A protein and the small-molecule ligand that binds it are described below.
Small molecule (SMILES): CCCCCCCCCO[C@@H]1O[C@H](CO)[C@@H](O[C@H]2O[C@H](CO)[C@@H](O)[C@H](O)[C@H]2O)[C@H](O)[C@H]1O

Binding-site contacts:
Ligand atom C57 contacts residue ASP27 of chain 1.C at 3.3 Å.
Ligand atom C19 contacts residue VAL30 of chain 1.C at 4.2 Å (hydrophobic).
Ligand atom C25 contacts residue LEU31 of chain 1.C at 3.5 Å (hydrophobic).
Ligand atom C28 contacts residue LEU31 of chain 1.C at 4.3 Å (hydrophobic).
Ligand atom C6 contacts residue ARG182 of chain 1.D at 3.3 Å.
Ligand atom C31 contacts residue PHE35 of chain 1.C at 4.4 Å (hydrophobic).
Ligand atom C2 contacts residue ARG182 of chain 1.D at 3.6 Å.
Ligand atom O2 contacts residue PRO178 of chain 1.D at 3.4 Å.
Ligand atom O5 contacts residue ASP27 of chain 1.C at 4.3 Å.
Ligand atom O5 contacts residue ARG182 of chain 1.D at 4.4 Å.
Ligand atom C28 contacts residue ALA186 of chain 1.D at 4.0 Å (hydrophobic).
Ligand atom O55 contacts residue ALA179 of chain 1.D at 4.0 Å.
Ligand atom C18 contacts residue LEU101 of chain 1.D at 4.3 Å (hydrophobic).
Ligand atom O49 contacts residue ALA179 of chain 1.D at 4.4 Å.
Ligand atom C57 contacts residue ARG91 of chain 1.C at 3.0 Å.
Ligand atom O4 contacts residue PRO178 of chain 1.D at 4.4 Å.
Ligand atom C19 contacts residue LEU31 of chain 1.C at 4.4 Å (hydrophobic).
Ligand atom O61 contacts residue ASP27 of chain 1.C at 2.7 Å.
Ligand atom C34 contacts residue PRO34 of chain 1.C at 3.9 Å (hydrophobic).
Ligand atom O61 contacts residue ARG91 of chain 1.C at 2.7 Å (salt-bridge).
Ligand atom C1 contacts residue ARG182 of chain 1.D at 3.3 Å.
Ligand atom O55 contacts residue ARG182 of chain 1.D at 4.4 Å.
Ligand atom C19 contacts residue SER183 of chain 1.D at 4.3 Å.
Ligand atom C9 contacts residue PRO178 of chain 1.D at 4.4 Å (hydrophobic).
Ligand atom C11 contacts residue PRO178 of chain 1.D at 4.1 Å (hydrophobic).
Ligand atom C31 contacts residue LEU31 of chain 1.C at 4.2 Å (hydrophobic).
Ligand atom C31 contacts residue ALA102 of chain 1.D at 3.7 Å (hydrophobic).
Ligand atom C18 contacts residue ARG182 of chain 1.D at 3.8 Å.
Ligand atom C8 contacts residue PRO178 of chain 1.D at 3.6 Å (hydrophobic).
Ligand atom C28 contacts residue PRO34 of chain 1.C at 4.1 Å (hydrophobic).
Ligand atom C28 contacts residue ALA102 of chain 1.D at 4.1 Å (hydrophobic).
Ligand atom O55 contacts residue PRO178 of chain 1.D at 4.0 Å.
Ligand atom C31 contacts residue ALA186 of chain 1.D at 4.0 Å (hydrophobic).
Ligand atom C34 contacts residue ALA186 of chain 1.D at 3.7 Å (hydrophobic).
Ligand atom O49 contacts residue ARG182 of chain 1.D at 2.4 Å.
Ligand atom C22 contacts residue ARG182 of chain 1.D at 4.0 Å.
Ligand atom C1 contacts residue ALA179 of chain 1.D at 4.0 Å (hydrophobic).
Ligand atom O16 contacts residue ARG182 of chain 1.D at 3.9 Å.
Ligand atom C34 contacts residue PHE35 of chain 1.C at 3.8 Å (hydrophobic).
Ligand atom C4 contacts residue ARG91 of chain 1.C at 4.1 Å.

Sequence of chain 1.D:
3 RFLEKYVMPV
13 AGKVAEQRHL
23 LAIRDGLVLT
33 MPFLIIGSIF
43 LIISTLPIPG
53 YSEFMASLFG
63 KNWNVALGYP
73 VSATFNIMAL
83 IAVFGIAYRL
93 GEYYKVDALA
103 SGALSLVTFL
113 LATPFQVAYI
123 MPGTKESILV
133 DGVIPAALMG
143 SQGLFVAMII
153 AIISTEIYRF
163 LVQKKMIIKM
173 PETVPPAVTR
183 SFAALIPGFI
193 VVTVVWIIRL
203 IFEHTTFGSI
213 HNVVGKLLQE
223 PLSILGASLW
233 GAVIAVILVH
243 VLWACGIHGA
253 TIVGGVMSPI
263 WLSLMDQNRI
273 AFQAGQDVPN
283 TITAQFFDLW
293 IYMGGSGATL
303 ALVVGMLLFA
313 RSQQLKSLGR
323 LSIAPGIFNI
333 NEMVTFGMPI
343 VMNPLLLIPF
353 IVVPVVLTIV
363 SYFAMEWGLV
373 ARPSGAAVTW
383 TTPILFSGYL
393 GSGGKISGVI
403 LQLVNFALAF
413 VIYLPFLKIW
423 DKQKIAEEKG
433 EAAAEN

Sequence of chain 1.C:
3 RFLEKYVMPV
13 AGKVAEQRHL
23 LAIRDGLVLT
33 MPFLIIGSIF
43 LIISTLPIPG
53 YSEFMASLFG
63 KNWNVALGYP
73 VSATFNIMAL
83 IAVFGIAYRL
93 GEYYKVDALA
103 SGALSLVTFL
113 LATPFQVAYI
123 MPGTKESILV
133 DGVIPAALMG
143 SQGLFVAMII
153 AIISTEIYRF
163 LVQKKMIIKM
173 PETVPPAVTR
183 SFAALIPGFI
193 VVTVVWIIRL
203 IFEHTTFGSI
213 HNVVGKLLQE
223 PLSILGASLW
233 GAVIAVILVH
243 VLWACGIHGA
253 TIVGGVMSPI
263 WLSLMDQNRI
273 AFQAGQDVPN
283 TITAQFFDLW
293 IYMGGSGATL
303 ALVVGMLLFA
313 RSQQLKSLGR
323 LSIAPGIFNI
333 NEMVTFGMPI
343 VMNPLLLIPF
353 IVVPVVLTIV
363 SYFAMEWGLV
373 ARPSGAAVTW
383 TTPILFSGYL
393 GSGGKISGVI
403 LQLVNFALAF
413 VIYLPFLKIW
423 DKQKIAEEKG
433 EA